A protein and the small-molecule ligand that binds it are described below.
Small molecule (SMILES): CC(=O)N[C@H]1[C@H]([C@H](O)[C@H](O)CO)O[C@@](OC[C@H]2O[C@@H](O)[C@H](O)[C@@H](O)[C@H]2O)(C(=O)O)C[C@@H]1O

Binding-site contacts:
Ligand atom C1 contacts residue SER133 of chain 2.C at 3.8 Å.
Ligand atom O1B contacts residue SER134 of chain 2.C at 2.7 Å (h-bond).
Ligand atom O8 contacts residue TYR92 of chain 2.C at 3.0 Å (h-bond).
Ligand atom O7 contacts residue ARG190 of chain 2.C at 3.1 Å (salt-bridge).
Ligand atom C9 contacts residue GLU187 of chain 2.C at 3.4 Å.
Ligand atom C4 contacts residue VAL132 of chain 2.C at 3.7 Å (hydrophobic).
Ligand atom C9 contacts residue TRP150 of chain 2.C at 3.8 Å (hydrophobic).
Ligand atom O9 contacts residue HIS180 of chain 2.C at 4.0 Å.
Ligand atom C8 contacts residue LEU223 of chain 2.C at 4.0 Å (hydrophobic).
Ligand atom C8 contacts residue TRP150 of chain 2.C at 4.0 Å (hydrophobic).
Ligand atom O1A contacts residue SER134 of chain 2.C at 3.5 Å (h-bond).
Ligand atom C1 contacts residue SER134 of chain 2.C at 3.5 Å.
Ligand atom O8 contacts residue LEU223 of chain 2.C at 3.2 Å.
Ligand atom O9 contacts residue TYR92 of chain 2.C at 3.8 Å.
Ligand atom O10 contacts residue LEU191 of chain 2.C at 3.5 Å.
Ligand atom C8 contacts residue TYR92 of chain 2.C at 3.5 Å (hydrophobic).
Ligand atom C7 contacts residue TRP150 of chain 2.C at 3.7 Å (hydrophobic).
Ligand atom C11 contacts residue SER130 of chain 2.C at 3.3 Å.
Ligand atom C10 contacts residue TRP150 of chain 2.C at 3.8 Å (hydrophobic).
Ligand atom C11 contacts residue VAL132 of chain 2.C at 4.0 Å (hydrophobic).
Ligand atom C11 contacts residue TRP150 of chain 2.C at 3.6 Å (hydrophobic).
Ligand atom C11 contacts residue ILE152 of chain 2.C at 4.1 Å (hydrophobic).
Ligand atom O9 contacts residue GLU187 of chain 2.C at 2.4 Å (salt-bridge).
Ligand atom O9 contacts residue SER225 of chain 2.C at 3.1 Å (h-bond).
Ligand atom O1B contacts residue SER133 of chain 2.C at 3.6 Å.
Ligand atom C9 contacts residue SER225 of chain 2.C at 3.7 Å.
Ligand atom O4 contacts residue LEU223 of chain 2.C at 4.2 Å.
Ligand atom C9 contacts residue TYR92 of chain 2.C at 2.9 Å (hydrophobic).
Ligand atom N5 contacts residue TRP150 of chain 2.C at 3.9 Å.
Ligand atom O4 contacts residue VAL132 of chain 2.C at 4.1 Å.
Ligand atom O8 contacts residue TRP150 of chain 2.C at 4.0 Å.
Ligand atom C11 contacts residue GLY131 of chain 2.C at 4.2 Å.
Ligand atom O1A contacts residue LEU223 of chain 2.C at 3.7 Å.
Ligand atom C10 contacts residue VAL132 of chain 2.C at 4.0 Å (hydrophobic).
Ligand atom N5 contacts residue VAL132 of chain 2.C at 2.9 Å (h-bond).
Ligand atom C5 contacts residue VAL132 of chain 2.C at 3.8 Å (hydrophobic).
Ligand atom O3 contacts residue LYS219 of chain 2.C at 4.1 Å.
Ligand atom O1A contacts residue SER133 of chain 2.C at 2.8 Å (h-bond).
Ligand atom O4 contacts residue GLY222 of chain 2.C at 4.0 Å.
Ligand atom C9 contacts residue HIS180 of chain 2.C at 3.8 Å.

Sequence of chain 2.C:
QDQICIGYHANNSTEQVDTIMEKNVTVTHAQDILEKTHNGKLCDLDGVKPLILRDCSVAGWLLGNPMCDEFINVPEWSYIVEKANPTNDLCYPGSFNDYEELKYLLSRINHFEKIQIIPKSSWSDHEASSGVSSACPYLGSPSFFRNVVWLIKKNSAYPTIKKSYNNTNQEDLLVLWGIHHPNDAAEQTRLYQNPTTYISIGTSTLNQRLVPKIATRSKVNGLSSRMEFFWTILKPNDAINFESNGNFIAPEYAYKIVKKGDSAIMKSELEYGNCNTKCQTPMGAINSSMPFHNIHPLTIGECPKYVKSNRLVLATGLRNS